This protein binds this small molecule.
Small molecule (SMILES): OC[C@H]1O[C@@H](O)[C@H](O)[C@@H](O)[C@H]1O

Sequence of chain 1.C:
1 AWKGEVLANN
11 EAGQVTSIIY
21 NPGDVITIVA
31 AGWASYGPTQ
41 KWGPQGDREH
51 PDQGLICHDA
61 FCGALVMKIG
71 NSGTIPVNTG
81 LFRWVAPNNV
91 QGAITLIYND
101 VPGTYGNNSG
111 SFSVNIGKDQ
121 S

Binding-site contacts:
Ligand atom C5 contacts residue GLN53 of chain 1.C at 3.6 Å.
Ligand atom C6 contacts residue VAL101 of chain 1.C at 3.6 Å (hydrophobic).
Ligand atom C5 contacts residue LRD1 of chain 1.T at 3.6 Å.
Ligand atom C2 contacts residue ASN107 of chain 1.C at 4.2 Å.
Ligand atom O6 contacts residue HIS50 of chain 1.C at 2.8 Å (h-bond).
Ligand atom O4 contacts residue TYR36 of chain 1.C at 3.0 Å (h-bond).
Ligand atom O3 contacts residue TYR36 of chain 1.C at 3.7 Å.
Ligand atom C5 contacts residue HIS50 of chain 1.C at 4.1 Å.
Ligand atom C2 contacts residue TYR36 of chain 1.C at 3.5 Å (hydrophobic).
Ligand atom C4 contacts residue CA1 of chain 1.S at 3.6 Å.
Ligand atom C6 contacts residue GLN53 of chain 1.C at 3.5 Å.
Ligand atom O6 contacts residue CYS62 of chain 1.C at 4.2 Å.
Ligand atom C3 contacts residue LRD1 of chain 1.T at 3.6 Å.
Ligand atom O3 contacts residue CA1 of chain 1.S at 2.9 Å.
Ligand atom C4 contacts residue ASP100 of chain 1.C at 3.9 Å.
Ligand atom O2 contacts residue TYR36 of chain 1.C at 4.2 Å.
Ligand atom O5 contacts residue HIS50 of chain 1.C at 3.3 Å (h-bond).
Ligand atom O2 contacts residue ASN107 of chain 1.C at 3.4 Å (h-bond).
Ligand atom O4 contacts residue CA1 of chain 1.S at 2.8 Å.
Ligand atom C6 contacts residue HIS50 of chain 1.C at 3.7 Å.
Ligand atom C4 contacts residue TYR36 of chain 1.C at 4.0 Å (hydrophobic).
Ligand atom O6 contacts residue VAL101 of chain 1.C at 4.0 Å.
Ligand atom C4 contacts residue LRD1 of chain 1.T at 4.0 Å.
Ligand atom O6 contacts residue GLN53 of chain 1.C at 2.9 Å (h-bond).
Ligand atom O4 contacts residue ASP100 of chain 1.C at 3.0 Å (salt-bridge).
Ligand atom O3 contacts residue THR104 of chain 1.C at 3.7 Å.
Ligand atom C2 contacts residue LRD1 of chain 1.T at 2.3 Å.
Ligand atom O3 contacts residue ASN107 of chain 1.C at 3.3 Å (h-bond).
Ligand atom C1 contacts residue TYR36 of chain 1.C at 4.3 Å (hydrophobic).
Ligand atom O5 contacts residue LRD1 of chain 1.T at 2.3 Å (h-bond).
Ligand atom O5 contacts residue GLN53 of chain 1.C at 4.0 Å.
Ligand atom C1 contacts residue LRD1 of chain 1.T at 1.4 Å.
Ligand atom C6 contacts residue ASP100 of chain 1.C at 3.8 Å.
Ligand atom C3 contacts residue TYR36 of chain 1.C at 3.9 Å (hydrophobic).
Ligand atom C3 contacts residue CA1 of chain 1.S at 3.8 Å.
Ligand atom C3 contacts residue ASN107 of chain 1.C at 4.3 Å.
Ligand atom O2 contacts residue LRD1 of chain 1.T at 2.8 Å (h-bond).
Ligand atom O5 contacts residue TYR36 of chain 1.C at 3.9 Å.
Ligand atom C4 contacts residue THR104 of chain 1.C at 3.9 Å.
Ligand atom O4 contacts residue THR104 of chain 1.C at 3.7 Å.